A protein and the small-molecule ligand that binds it are described below.
Small molecule (SMILES): CC(=O)N[C@@H]1[C@@H](O)[C@H](O)[C@@H](CO)O[C@H]1O

Sequence of chain 1.A:
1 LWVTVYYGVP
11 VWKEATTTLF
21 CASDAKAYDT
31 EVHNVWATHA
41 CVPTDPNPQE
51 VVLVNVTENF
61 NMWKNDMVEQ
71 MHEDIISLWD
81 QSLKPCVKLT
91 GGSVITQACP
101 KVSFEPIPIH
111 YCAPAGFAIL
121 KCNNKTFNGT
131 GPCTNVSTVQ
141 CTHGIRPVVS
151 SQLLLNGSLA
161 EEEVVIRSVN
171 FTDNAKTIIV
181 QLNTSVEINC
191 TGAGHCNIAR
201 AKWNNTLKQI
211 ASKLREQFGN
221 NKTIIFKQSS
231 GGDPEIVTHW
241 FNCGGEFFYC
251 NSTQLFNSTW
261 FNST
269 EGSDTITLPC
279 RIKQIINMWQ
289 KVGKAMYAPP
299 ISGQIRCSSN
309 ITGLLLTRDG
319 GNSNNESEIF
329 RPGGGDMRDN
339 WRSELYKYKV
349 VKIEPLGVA

Binding-site contacts:
Ligand atom C3 contacts residue ASN170 of chain 1.A at 3.7 Å.
Ligand atom C5 contacts residue ASN170 of chain 1.A at 3.6 Å.
Ligand atom C4 contacts residue ASN170 of chain 1.A at 4.1 Å.
Ligand atom C8 contacts residue ASN170 of chain 1.A at 4.0 Å.
Ligand atom O6 contacts residue THR172 of chain 1.A at 4.4 Å.
Ligand atom O6 contacts residue LYS30 of chain 1.B at 4.1 Å.
Ligand atom C7 contacts residue ASN170 of chain 1.A at 3.5 Å.
Ligand atom N2 contacts residue ASN170 of chain 1.A at 2.8 Å (h-bond).
Ligand atom C6 contacts residue ASP173 of chain 1.A at 3.5 Å.
Ligand atom C2 contacts residue ASN170 of chain 1.A at 2.3 Å.
Ligand atom O6 contacts residue GLU86 of chain 1.B at 4.4 Å.
Ligand atom C5 contacts residue ASP173 of chain 1.A at 3.8 Å.
Ligand atom C1 contacts residue ASP173 of chain 1.A at 4.0 Å.
Ligand atom O5 contacts residue ASN170 of chain 1.A at 2.4 Å (h-bond).
Ligand atom O5 contacts residue THR172 of chain 1.A at 3.6 Å.
Ligand atom O5 contacts residue ASP173 of chain 1.A at 3.0 Å (salt-bridge).
Ligand atom O7 contacts residue ASN170 of chain 1.A at 4.2 Å.
Ligand atom O6 contacts residue ASP173 of chain 1.A at 3.3 Å.
Ligand atom C1 contacts residue ASN170 of chain 1.A at 1.4 Å.
Ligand atom C5 contacts residue THR172 of chain 1.A at 3.5 Å.
Ligand atom C6 contacts residue THR172 of chain 1.A at 3.5 Å.
Ligand atom C1 contacts residue THR172 of chain 1.A at 4.0 Å.

Sequence of chain 1.B:
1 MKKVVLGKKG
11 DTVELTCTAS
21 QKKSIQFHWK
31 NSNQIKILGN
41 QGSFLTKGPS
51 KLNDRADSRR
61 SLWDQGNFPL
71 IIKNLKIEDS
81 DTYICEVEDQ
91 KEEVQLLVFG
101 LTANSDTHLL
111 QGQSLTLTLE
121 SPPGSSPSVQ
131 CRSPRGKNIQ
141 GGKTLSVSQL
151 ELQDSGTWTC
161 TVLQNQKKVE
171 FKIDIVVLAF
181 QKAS